Binding-site contacts:
Ligand atom C4 contacts residue ASN275 of chain 1.B at 4.3 Å.
Ligand atom C3 contacts residue ASN275 of chain 1.B at 3.8 Å.
Ligand atom O7 contacts residue GLY273 of chain 1.B at 4.2 Å.
Ligand atom O6 contacts residue LEU394 of chain 1.B at 3.7 Å.
Ligand atom C5 contacts residue GLY273 of chain 1.B at 3.8 Å.
Ligand atom O7 contacts residue TYR252 of chain 1.B at 4.4 Å.
Ligand atom C1 contacts residue GLY273 of chain 1.B at 3.4 Å.
Ligand atom C3 contacts residue LYS395 of chain 1.B at 4.3 Å.
Ligand atom O6 contacts residue LYS395 of chain 1.B at 3.4 Å.
Ligand atom C4 contacts residue LYS395 of chain 1.B at 4.1 Å.
Ligand atom O5 contacts residue LYS395 of chain 1.B at 4.3 Å.
Ligand atom O6 contacts residue GLU396 of chain 1.B at 3.5 Å (salt-bridge).
Ligand atom O7 contacts residue ASN275 of chain 1.B at 2.9 Å (h-bond).
Ligand atom C8 contacts residue GLU250 of chain 1.B at 3.5 Å.
Ligand atom C7 contacts residue GLY273 of chain 1.B at 4.5 Å.
Ligand atom C2 contacts residue LYS395 of chain 1.B at 3.8 Å.
Ligand atom O5 contacts residue VAL274 of chain 1.B at 3.8 Å.
Ligand atom O5 contacts residue LEU394 of chain 1.B at 3.6 Å (h-bond).
Ligand atom C7 contacts residue ASN275 of chain 1.B at 3.2 Å.
Ligand atom C1 contacts residue VAL274 of chain 1.B at 4.1 Å (hydrophobic).
Ligand atom C2 contacts residue GLY273 of chain 1.B at 4.5 Å.
Ligand atom O5 contacts residue ASN275 of chain 1.B at 2.4 Å (h-bond).
Ligand atom N2 contacts residue ASN275 of chain 1.B at 3.0 Å (h-bond).
Ligand atom O7 contacts residue GLU250 of chain 1.B at 3.5 Å (salt-bridge).
Ligand atom C7 contacts residue GLU250 of chain 1.B at 3.9 Å.
Ligand atom C6 contacts residue GLY273 of chain 1.B at 4.2 Å.
Ligand atom C5 contacts residue ASN275 of chain 1.B at 3.7 Å.
Ligand atom C1 contacts residue ASN275 of chain 1.B at 1.5 Å.
Ligand atom C1 contacts residue LYS395 of chain 1.B at 4.5 Å.
Ligand atom O3 contacts residue LYS395 of chain 1.B at 4.2 Å.
Ligand atom O5 contacts residue GLY273 of chain 1.B at 3.6 Å.
Ligand atom C6 contacts residue GLU396 of chain 1.B at 4.3 Å.
Ligand atom C2 contacts residue ASN275 of chain 1.B at 2.6 Å.
Ligand atom C6 contacts residue LEU394 of chain 1.B at 4.3 Å (hydrophobic).

Sequence of chain 1.B:
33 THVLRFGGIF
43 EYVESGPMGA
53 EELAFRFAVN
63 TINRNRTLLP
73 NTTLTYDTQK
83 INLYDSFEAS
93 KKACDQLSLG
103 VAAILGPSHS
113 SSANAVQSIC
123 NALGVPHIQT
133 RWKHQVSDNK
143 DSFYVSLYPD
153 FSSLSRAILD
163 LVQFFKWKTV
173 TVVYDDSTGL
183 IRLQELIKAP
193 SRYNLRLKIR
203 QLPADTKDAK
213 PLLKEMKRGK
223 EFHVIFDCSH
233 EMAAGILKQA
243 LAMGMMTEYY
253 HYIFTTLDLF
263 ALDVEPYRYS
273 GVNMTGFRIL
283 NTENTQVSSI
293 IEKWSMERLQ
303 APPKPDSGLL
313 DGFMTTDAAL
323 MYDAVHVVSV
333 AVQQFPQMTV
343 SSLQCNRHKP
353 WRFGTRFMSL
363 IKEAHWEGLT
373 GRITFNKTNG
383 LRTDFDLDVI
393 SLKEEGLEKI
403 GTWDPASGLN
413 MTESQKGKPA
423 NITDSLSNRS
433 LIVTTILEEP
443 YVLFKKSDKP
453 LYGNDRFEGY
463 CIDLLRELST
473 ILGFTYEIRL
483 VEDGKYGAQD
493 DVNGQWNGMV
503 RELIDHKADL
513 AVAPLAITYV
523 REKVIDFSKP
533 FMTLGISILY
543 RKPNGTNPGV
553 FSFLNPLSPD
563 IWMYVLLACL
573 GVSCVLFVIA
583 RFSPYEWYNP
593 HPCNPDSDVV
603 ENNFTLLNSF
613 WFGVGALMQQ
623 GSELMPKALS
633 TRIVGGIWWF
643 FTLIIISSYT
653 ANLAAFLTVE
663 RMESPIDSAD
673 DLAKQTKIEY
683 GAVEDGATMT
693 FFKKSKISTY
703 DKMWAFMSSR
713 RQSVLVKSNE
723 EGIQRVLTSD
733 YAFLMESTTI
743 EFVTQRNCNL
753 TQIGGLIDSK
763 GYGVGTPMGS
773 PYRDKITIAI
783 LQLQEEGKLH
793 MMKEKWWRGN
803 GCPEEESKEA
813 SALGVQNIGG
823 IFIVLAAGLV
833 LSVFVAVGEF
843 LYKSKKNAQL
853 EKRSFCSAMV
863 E

This protein binds this small molecule.
Small molecule (SMILES): CC(=O)N[C@@H]1[C@@H](O)[C@H](O)[C@@H](CO)O[C@H]1O